The protein below binds the small molecule below.
Small molecule (SMILES): CCOP(=O)(COc1ccc(C[C@H](NC(=O)O[C@H]2CO[C@H]3OCC[C@H]32)[C@H](O)CN(C[C@@H](C)CC)S(=O)(=O)c2ccc(OC)cc2)cc1)OCC

Sequence of chain 1.B:
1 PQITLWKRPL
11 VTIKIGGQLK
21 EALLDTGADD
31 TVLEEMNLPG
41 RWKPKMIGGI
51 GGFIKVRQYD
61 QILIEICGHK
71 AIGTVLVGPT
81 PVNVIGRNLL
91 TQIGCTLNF

Binding-site contacts:
Ligand atom O14 contacts residue ASP25 of chain 1.A at 2.5 Å (salt-bridge).
Ligand atom C31 contacts residue GLY49 of chain 1.B at 3.5 Å.
Ligand atom O22 contacts residue ASP30 of chain 1.B at 3.1 Å (salt-bridge).
Ligand atom C11 contacts residue GLY27 of chain 1.A at 3.5 Å.
Ligand atom C06 contacts residue ASP30 of chain 1.A at 3.3 Å.
Ligand atom O22 contacts residue ALA28 of chain 1.B at 3.6 Å.
Ligand atom O27 contacts residue ASP29 of chain 1.B at 2.9 Å (salt-bridge).
Ligand atom O22 contacts residue ASP29 of chain 1.B at 3.3 Å (salt-bridge).
Ligand atom C37 contacts residue VAL82 of chain 1.B at 3.5 Å (hydrophobic).
Ligand atom C33 contacts residue VAL82 of chain 1.A at 3.5 Å (hydrophobic).
Ligand atom N16 contacts residue GLY27 of chain 1.B at 3.3 Å (h-bond).
Ligand atom C05 contacts residue ALA28 of chain 1.A at 3.4 Å (hydrophobic).
Ligand atom C25 contacts residue GLY48 of chain 1.B at 3.2 Å.
Ligand atom O39 contacts residue ASP30 of chain 1.A at 3.3 Å (salt-bridge).
Ligand atom C46 contacts residue GLY48 of chain 1.B at 3.6 Å.
Ligand atom C12 contacts residue ASP25 of chain 1.A at 3.2 Å.
Ligand atom O14 contacts residue GLY27 of chain 1.B at 3.5 Å.
Ligand atom O08 contacts residue GLY49 of chain 1.A at 3.2 Å.
Ligand atom O08 contacts residue ILE50 of chain 1.B at 3.3 Å.
Ligand atom C45 contacts residue GLY48 of chain 1.B at 3.3 Å.
Ligand atom C03 contacts residue GLY48 of chain 1.A at 3.1 Å.
Ligand atom C13 contacts residue ASP25 of chain 1.A at 3.3 Å.
Ligand atom C40 contacts residue ASP30 of chain 1.A at 3.5 Å.
Ligand atom O14 contacts residue ASP25 of chain 1.B at 2.5 Å (salt-bridge).
Ligand atom C23 contacts residue GLY48 of chain 1.B at 3.4 Å.
Ligand atom C06 contacts residue ALA28 of chain 1.A at 3.6 Å (hydrophobic).
Ligand atom C12 contacts residue GLY27 of chain 1.A at 3.6 Å.
Ligand atom C46 contacts residue GLY49 of chain 1.B at 3.6 Å.
Ligand atom C48 contacts residue GLY49 of chain 1.B at 3.5 Å.
Ligand atom O09 contacts residue ILE50 of chain 1.B at 3.5 Å.
Ligand atom C24 contacts residue ASP29 of chain 1.B at 3.5 Å.
Ligand atom C34 contacts residue GLY27 of chain 1.B at 3.2 Å.
Ligand atom C13 contacts residue ASP25 of chain 1.B at 3.2 Å.
Ligand atom C31 contacts residue ILE50 of chain 1.B at 3.6 Å (hydrophobic).
Ligand atom C41 contacts residue GLY49 of chain 1.B at 3.6 Å.
Ligand atom O19 contacts residue ALA28 of chain 1.B at 3.5 Å.
Ligand atom C31 contacts residue PRO81 of chain 1.A at 3.7 Å (hydrophobic).
Ligand atom C41 contacts residue GLY48 of chain 1.B at 3.5 Å.
Ligand atom C50 contacts residue VAL82 of chain 1.B at 3.6 Å (hydrophobic).
Ligand atom C28 contacts residue ASP25 of chain 1.A at 3.1 Å.

Sequence of chain 1.A:
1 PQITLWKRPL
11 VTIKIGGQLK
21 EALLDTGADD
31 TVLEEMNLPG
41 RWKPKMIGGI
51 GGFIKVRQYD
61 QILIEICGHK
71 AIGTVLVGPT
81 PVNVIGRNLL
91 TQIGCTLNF